Sequence of chain 21.A:
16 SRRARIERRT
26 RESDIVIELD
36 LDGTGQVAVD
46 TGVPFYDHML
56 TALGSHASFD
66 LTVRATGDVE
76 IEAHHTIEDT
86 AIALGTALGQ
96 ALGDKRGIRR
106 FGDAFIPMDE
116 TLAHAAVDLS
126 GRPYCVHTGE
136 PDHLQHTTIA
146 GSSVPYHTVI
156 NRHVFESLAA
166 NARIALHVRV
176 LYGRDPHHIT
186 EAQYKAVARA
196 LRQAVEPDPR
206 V

Sequence of chain 18.A:
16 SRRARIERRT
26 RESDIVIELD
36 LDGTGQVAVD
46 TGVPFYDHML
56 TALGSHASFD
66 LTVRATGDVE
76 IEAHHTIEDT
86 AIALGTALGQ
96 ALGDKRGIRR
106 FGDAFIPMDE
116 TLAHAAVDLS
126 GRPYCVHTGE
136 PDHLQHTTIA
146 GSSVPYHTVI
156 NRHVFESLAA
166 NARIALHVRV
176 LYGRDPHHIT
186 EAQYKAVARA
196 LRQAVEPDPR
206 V

Sequence of chain 6.A:
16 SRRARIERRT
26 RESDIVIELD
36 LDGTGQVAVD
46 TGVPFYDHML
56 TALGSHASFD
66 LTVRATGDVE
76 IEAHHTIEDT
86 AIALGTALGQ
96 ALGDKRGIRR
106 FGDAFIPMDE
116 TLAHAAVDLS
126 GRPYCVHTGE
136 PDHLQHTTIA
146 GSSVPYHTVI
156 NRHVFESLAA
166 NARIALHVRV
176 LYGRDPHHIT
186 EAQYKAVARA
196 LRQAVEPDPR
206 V

A protein and the small-molecule ligand that binds it are described below.
Small molecule (SMILES): N[C@@H](Cc1nnc[nH]1)C(=O)O

Binding-site contacts:
Ligand atom C1 contacts residue HIS182 of chain 21.A at 3.5 Å.
Ligand atom N2 contacts residue HIS79 of chain 6.A at 3.1 Å (h-bond).
Ligand atom N10 contacts residue MET113 of chain 21.A at 3.5 Å.
Ligand atom N10 contacts residue MN1 of chain 21.C at 3.1 Å.
Ligand atom C3 contacts residue GLU83 of chain 6.A at 3.5 Å.
Ligand atom N11 contacts residue HIS80 of chain 6.A at 3.0 Å (h-bond).
Ligand atom O9 contacts residue MET113 of chain 21.A at 4.3 Å.
Ligand atom C1 contacts residue HIS80 of chain 6.A at 3.7 Å.
Ligand atom C3 contacts residue HIS80 of chain 6.A at 4.2 Å.
Ligand atom N6 contacts residue ASP84 of chain 6.A at 4.1 Å.
Ligand atom C5 contacts residue ARG127 of chain 18.A at 3.5 Å.
Ligand atom C4 contacts residue GLU83 of chain 6.A at 3.4 Å.
Ligand atom N10 contacts residue GLU186 of chain 21.A at 3.9 Å.
Ligand atom O9 contacts residue ARG127 of chain 18.A at 3.0 Å (salt-bridge).
Ligand atom N2 contacts residue HIS183 of chain 21.A at 3.5 Å (h-bond).
Ligand atom N2 contacts residue MET113 of chain 21.A at 3.5 Å.
Ligand atom N2 contacts residue HIS80 of chain 6.A at 4.3 Å.
Ligand atom C1 contacts residue MET113 of chain 21.A at 3.5 Å (hydrophobic).
Ligand atom N11 contacts residue MN1 of chain 21.C at 2.2 Å.
Ligand atom N2 contacts residue GLU83 of chain 6.A at 3.1 Å (salt-bridge).
Ligand atom N6 contacts residue HIS80 of chain 6.A at 4.0 Å.
Ligand atom N2 contacts residue MN1 of chain 6.B at 2.3 Å.
Ligand atom N6 contacts residue GLU27 of chain 6.A at 4.3 Å.
Ligand atom C4 contacts residue MET113 of chain 21.A at 4.3 Å (hydrophobic).
Ligand atom C3 contacts residue MN1 of chain 21.C at 4.3 Å.
Ligand atom N11 contacts residue HIS182 of chain 21.A at 3.1 Å (h-bond).
Ligand atom N11 contacts residue MET113 of chain 21.A at 3.5 Å.
Ligand atom C1 contacts residue HIS79 of chain 6.A at 3.1 Å.
Ligand atom C1 contacts residue HIS183 of chain 21.A at 3.7 Å.
Ligand atom C1 contacts residue MN1 of chain 6.B at 3.2 Å.
Ligand atom C4 contacts residue MN1 of chain 6.B at 3.9 Å.
Ligand atom C1 contacts residue MN1 of chain 21.C at 3.3 Å.
Ligand atom C4 contacts residue ARG127 of chain 18.A at 3.3 Å.
Ligand atom N11 contacts residue GLU186 of chain 21.A at 3.1 Å (salt-bridge).
Ligand atom C1 contacts residue GLU83 of chain 6.A at 4.1 Å.
Ligand atom C3 contacts residue MN1 of chain 6.B at 3.4 Å.
Ligand atom N10 contacts residue HIS80 of chain 6.A at 3.4 Å (h-bond).
Ligand atom C7 contacts residue ARG127 of chain 18.A at 3.7 Å.
Ligand atom C1 contacts residue GLU186 of chain 21.A at 4.0 Å.
Ligand atom C3 contacts residue MET113 of chain 21.A at 3.5 Å (hydrophobic).